This protein binds this small molecule.
Small molecule (SMILES): Nc1nc2c(ncn2[C@@H]2O[C@H](CO[P](=O)(O)O[P](=O)(O)NP(=O)(O)O)[C@@H](O)[C@H]2O)c(=O)[nH]1

Binding-site contacts:
Ligand atom N2 contacts residue LEU121 of chain 1.C at 3.2 Å.
Ligand atom PG contacts residue MG1 of chain 1.H at 3.0 Å.
Ligand atom C6 contacts residue LYS118 of chain 1.C at 3.4 Å.
Ligand atom O2B contacts residue MG1 of chain 1.H at 2.0 Å.
Ligand atom O6 contacts residue SER160 of chain 1.C at 3.5 Å (h-bond).
Ligand atom O6 contacts residue ASP120 of chain 1.C at 3.5 Å (salt-bridge).
Ligand atom O3G contacts residue LYS18 of chain 1.C at 3.1 Å (salt-bridge).
Ligand atom O1G contacts residue TYR34 of chain 1.C at 2.6 Å (h-bond).
Ligand atom N3B contacts residue MG1 of chain 1.H at 3.1 Å.
Ligand atom O5' contacts residue TYR34 of chain 1.C at 3.2 Å.
Ligand atom N1 contacts residue ASP120 of chain 1.C at 3.1 Å (salt-bridge).
Ligand atom O2B contacts residue THR19 of chain 1.C at 2.7 Å (h-bond).
Ligand atom O2G contacts residue THR37 of chain 1.C at 2.5 Å (h-bond).
Ligand atom O3A contacts residue GLY17 of chain 1.C at 3.0 Å (h-bond).
Ligand atom O1B contacts residue CYS16 of chain 1.C at 2.8 Å (h-bond).
Ligand atom PB contacts residue MG1 of chain 1.H at 3.1 Å.
Ligand atom O3G contacts residue GLY14 of chain 1.C at 3.5 Å.
Ligand atom O2' contacts residue PHE30 of chain 1.C at 3.0 Å.
Ligand atom O1B contacts residue GLY17 of chain 1.C at 3.5 Å (h-bond).
Ligand atom O1A contacts residue GLY17 of chain 1.C at 3.3 Å.
Ligand atom O1B contacts residue ALA15 of chain 1.C at 3.5 Å (h-bond).
Ligand atom O3G contacts residue ALA15 of chain 1.C at 3.3 Å (h-bond).
Ligand atom O3G contacts residue GLY62 of chain 1.C at 3.2 Å (h-bond).
Ligand atom O6 contacts residue LYS118 of chain 1.C at 3.5 Å.
Ligand atom O6 contacts residue LYS162 of chain 1.C at 3.2 Å (salt-bridge).
Ligand atom O3A contacts residue CYS16 of chain 1.C at 3.3 Å (h-bond).
Ligand atom O3' contacts residue TYR34 of chain 1.C at 3.1 Å.
Ligand atom O1A contacts residue CYS20 of chain 1.C at 3.3 Å (h-bond).
Ligand atom O1B contacts residue LYS18 of chain 1.C at 2.5 Å (salt-bridge).
Ligand atom C2 contacts residue ASP120 of chain 1.C at 3.4 Å.
Ligand atom C5 contacts residue LYS118 of chain 1.C at 3.5 Å.
Ligand atom N3B contacts residue TYR34 of chain 1.C at 3.4 Å.
Ligand atom O2G contacts residue MG1 of chain 1.H at 1.8 Å.
Ligand atom O2A contacts residue MG1 of chain 1.H at 3.2 Å.
Ligand atom N1 contacts residue LYS162 of chain 1.C at 3.4 Å.
Ligand atom O6 contacts residue ALA161 of chain 1.C at 3.1 Å (h-bond).
Ligand atom O2A contacts residue THR19 of chain 1.C at 3.5 Å.
Ligand atom N2 contacts residue ASP120 of chain 1.C at 2.7 Å (salt-bridge).
Ligand atom N3B contacts residue ALA15 of chain 1.C at 3.1 Å (h-bond).
Ligand atom O1G contacts residue PRO36 of chain 1.C at 3.4 Å.

Sequence of chain 1.C:
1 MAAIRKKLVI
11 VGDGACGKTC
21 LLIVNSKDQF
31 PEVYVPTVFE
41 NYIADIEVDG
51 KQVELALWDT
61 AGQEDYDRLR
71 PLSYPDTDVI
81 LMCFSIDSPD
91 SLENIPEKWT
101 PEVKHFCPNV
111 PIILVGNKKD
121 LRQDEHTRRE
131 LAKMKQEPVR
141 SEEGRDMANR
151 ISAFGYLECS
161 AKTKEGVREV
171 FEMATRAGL